Binding-site contacts:
Ligand atom N3 contacts residue MET98 of chain 1.E at 2.8 Å (h-bond).
Ligand atom C2 contacts residue NAD1 of chain 1.P at 3.8 Å.
Ligand atom N1 contacts residue MET98 of chain 1.E at 3.9 Å.
Ligand atom S1 contacts residue MET103 of chain 1.E at 3.9 Å.
Ligand atom N3 contacts residue MET103 of chain 1.E at 3.3 Å (h-bond).
Ligand atom C contacts residue MET161 of chain 1.E at 3.9 Å (hydrophobic).
Ligand atom C9 contacts residue GLN100 of chain 1.E at 3.6 Å.
Ligand atom C15 contacts residue TYR158 of chain 1.E at 3.7 Å (hydrophobic).
Ligand atom F contacts residue MET103 of chain 1.E at 3.9 Å.
Ligand atom C10 contacts residue MET103 of chain 1.E at 3.5 Å (hydrophobic).
Ligand atom N contacts residue MET161 of chain 1.E at 3.9 Å.
Ligand atom N2 contacts residue MET98 of chain 1.E at 3.1 Å (h-bond).
Ligand atom N5 contacts residue MET103 of chain 1.E at 3.7 Å.
Ligand atom C9 contacts residue MET98 of chain 1.E at 3.8 Å (hydrophobic).
Ligand atom C5 contacts residue GLY96 of chain 1.E at 3.6 Å.
Ligand atom C8 contacts residue MET103 of chain 1.E at 3.5 Å (hydrophobic).
Ligand atom N contacts residue NAD1 of chain 1.P at 2.7 Å (h-bond).
Ligand atom C8 contacts residue MET98 of chain 1.E at 3.6 Å (hydrophobic).
Ligand atom C7 contacts residue MET103 of chain 1.E at 3.5 Å (hydrophobic).
Ligand atom N1 contacts residue PHE97 of chain 1.E at 3.6 Å.
Ligand atom F contacts residue LEU207 of chain 1.E at 3.4 Å.
Ligand atom O contacts residue NAD1 of chain 1.P at 3.7 Å.
Ligand atom C3 contacts residue NAD1 of chain 1.P at 3.6 Å.
Ligand atom N1 contacts residue MET161 of chain 1.E at 3.5 Å.
Ligand atom C contacts residue PHE149 of chain 1.E at 3.8 Å (hydrophobic).
Ligand atom C10 contacts residue GLN100 of chain 1.E at 3.0 Å.
Ligand atom C16 contacts residue ILE215 of chain 1.E at 4.0 Å (hydrophobic).
Ligand atom S contacts residue NAD1 of chain 1.P at 3.9 Å.
Ligand atom C contacts residue NAD1 of chain 1.P at 3.3 Å.
Ligand atom N1 contacts residue GLY96 of chain 1.E at 3.7 Å.
Ligand atom C1 contacts residue NAD1 of chain 1.P at 3.3 Å.
Ligand atom C9 contacts residue MET103 of chain 1.E at 3.4 Å (hydrophobic).
Ligand atom F contacts residue GLY104 of chain 1.E at 3.0 Å.
Ligand atom N2 contacts residue PHE97 of chain 1.E at 3.5 Å.
Ligand atom N2 contacts residue MET103 of chain 1.E at 4.0 Å.
Ligand atom N2 contacts residue MET161 of chain 1.E at 3.7 Å.
Ligand atom C7 contacts residue MET98 of chain 1.E at 3.6 Å (hydrophobic).
Ligand atom C15 contacts residue MET103 of chain 1.E at 4.0 Å (hydrophobic).
Ligand atom C5 contacts residue NAD1 of chain 1.P at 3.5 Å.
Ligand atom C6 contacts residue MET161 of chain 1.E at 4.1 Å (hydrophobic).

This protein binds this small molecule.
Small molecule (SMILES): Cc1csc([C@](C)(O)c2nnc(Nc3ccn(Cc4c(F)cccc4F)n3)s2)n1

Sequence of chain 1.E:
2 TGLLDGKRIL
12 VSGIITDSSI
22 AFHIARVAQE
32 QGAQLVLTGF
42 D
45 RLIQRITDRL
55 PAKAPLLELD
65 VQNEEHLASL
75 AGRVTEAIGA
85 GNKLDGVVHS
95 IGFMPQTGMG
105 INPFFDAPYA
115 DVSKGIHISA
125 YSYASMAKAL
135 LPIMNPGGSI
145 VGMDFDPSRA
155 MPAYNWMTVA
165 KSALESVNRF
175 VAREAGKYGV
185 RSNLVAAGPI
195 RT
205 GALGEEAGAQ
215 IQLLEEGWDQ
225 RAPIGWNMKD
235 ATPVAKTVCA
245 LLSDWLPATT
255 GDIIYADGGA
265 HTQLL